The small molecule below binds the protein below.
Small molecule (SMILES): OC[C@H]1O[C@@H](O)[C@H](O)[C@@H](O)[C@@H]1O

Binding-site contacts:
Ligand atom C5 contacts residue TYR177 of chain 1.B at 3.6 Å (hydrophobic).
Ligand atom O6 contacts residue GLN276 of chain 1.B at 4.2 Å.
Ligand atom O2 contacts residue BGC1 of chain 1.D at 3.1 Å.
Ligand atom C4 contacts residue ALA275 of chain 1.B at 4.5 Å (hydrophobic).
Ligand atom C3 contacts residue MET274 of chain 1.B at 4.0 Å (hydrophobic).
Ligand atom O4 contacts residue GLN276 of chain 1.B at 3.2 Å (h-bond).
Ligand atom C3 contacts residue GLN276 of chain 1.B at 4.1 Å.
Ligand atom O5 contacts residue TRP364 of chain 1.B at 4.4 Å.
Ligand atom O2 contacts residue TRP364 of chain 1.B at 4.1 Å.
Ligand atom C5 contacts residue TRP364 of chain 1.B at 3.8 Å (hydrophobic).
Ligand atom O3 contacts residue ALA275 of chain 1.B at 4.0 Å.
Ligand atom C3 contacts residue TRP364 of chain 1.B at 4.2 Å (hydrophobic).
Ligand atom O2 contacts residue GLN276 of chain 1.B at 4.3 Å.
Ligand atom O3 contacts residue MET274 of chain 1.B at 3.0 Å (h-bond).
Ligand atom C2 contacts residue GLN276 of chain 1.B at 4.3 Å.
Ligand atom C3 contacts residue ALA275 of chain 1.B at 4.4 Å (hydrophobic).
Ligand atom C2 contacts residue BGC1 of chain 1.D at 4.3 Å.
Ligand atom C4 contacts residue TYR177 of chain 1.B at 4.2 Å (hydrophobic).
Ligand atom O2 contacts residue TYR177 of chain 1.B at 2.8 Å (h-bond).
Ligand atom C2 contacts residue TYR177 of chain 1.B at 2.3 Å (hydrophobic).
Ligand atom C3 contacts residue TYR177 of chain 1.B at 3.7 Å (hydrophobic).
Ligand atom O4 contacts residue ALA275 of chain 1.B at 3.4 Å.
Ligand atom C1 contacts residue TRP364 of chain 1.B at 4.2 Å (hydrophobic).
Ligand atom C6 contacts residue GLN363 of chain 1.B at 4.0 Å.
Ligand atom C4 contacts residue TRP364 of chain 1.B at 4.3 Å (hydrophobic).
Ligand atom C4 contacts residue GLN276 of chain 1.B at 3.9 Å.
Ligand atom O5 contacts residue TYR177 of chain 1.B at 2.3 Å (h-bond).
Ligand atom O4 contacts residue GLN363 of chain 1.B at 4.3 Å.
Ligand atom O4 contacts residue TRP364 of chain 1.B at 3.9 Å.
Ligand atom O3 contacts residue GLN276 of chain 1.B at 3.0 Å (h-bond).
Ligand atom C1 contacts residue TYR177 of chain 1.B at 1.4 Å (hydrophobic).
Ligand atom C6 contacts residue TRP364 of chain 1.B at 4.0 Å (hydrophobic).

Sequence of chain 1.B:
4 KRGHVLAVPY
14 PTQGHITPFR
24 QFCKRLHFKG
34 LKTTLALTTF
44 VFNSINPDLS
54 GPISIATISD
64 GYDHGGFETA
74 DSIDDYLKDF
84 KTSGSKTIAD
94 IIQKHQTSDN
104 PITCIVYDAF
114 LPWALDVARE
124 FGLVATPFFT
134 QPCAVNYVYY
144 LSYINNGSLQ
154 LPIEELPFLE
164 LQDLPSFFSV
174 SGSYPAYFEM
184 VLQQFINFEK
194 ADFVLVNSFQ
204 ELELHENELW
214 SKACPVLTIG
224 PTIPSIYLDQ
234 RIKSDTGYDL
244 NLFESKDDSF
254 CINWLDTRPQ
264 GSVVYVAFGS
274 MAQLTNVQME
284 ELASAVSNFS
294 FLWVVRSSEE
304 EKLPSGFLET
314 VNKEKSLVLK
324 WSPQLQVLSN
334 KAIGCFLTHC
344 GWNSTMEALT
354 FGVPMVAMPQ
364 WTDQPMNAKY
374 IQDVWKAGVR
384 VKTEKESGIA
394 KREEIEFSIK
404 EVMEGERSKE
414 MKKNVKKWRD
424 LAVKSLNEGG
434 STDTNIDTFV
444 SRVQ